Binding-site contacts:
Ligand atom C18 contacts residue SER139 of chain 1.A at 4.0 Å.
Ligand atom C14 contacts residue ALA68 of chain 1.A at 3.9 Å (hydrophobic).
Ligand atom O25 contacts residue SER139 of chain 1.A at 2.9 Å (h-bond).
Ligand atom C4 contacts residue LEU222 of chain 1.A at 3.4 Å (hydrophobic).
Ligand atom C13 contacts residue GLU70 of chain 1.A at 3.6 Å.
Ligand atom C15 contacts residue TYR211 of chain 1.A at 3.5 Å (hydrophobic).
Ligand atom C5 contacts residue SER139 of chain 1.A at 3.3 Å.
Ligand atom C2 contacts residue ALA68 of chain 1.A at 3.5 Å (hydrophobic).
Ligand atom C7 contacts residue ALA68 of chain 1.A at 3.8 Å (hydrophobic).
Ligand atom F28 contacts residue SER172 of chain 1.A at 4.0 Å.
Ligand atom O26 contacts residue LEU201 of chain 1.A at 3.6 Å.
Ligand atom C21 contacts residue LEU230 of chain 1.A at 3.9 Å (hydrophobic).
Ligand atom N22 contacts residue HIS138 of chain 1.A at 3.0 Å (h-bond).
Ligand atom C3 contacts residue LEU222 of chain 1.A at 3.6 Å (hydrophobic).
Ligand atom O24 contacts residue HIS138 of chain 1.A at 4.0 Å.
Ligand atom C13 contacts residue VAL287 of chain 1.A at 3.7 Å (hydrophobic).
Ligand atom CL29 contacts residue ALA168 of chain 1.A at 3.9 Å.
Ligand atom C5 contacts residue HIS286 of chain 1.A at 3.5 Å.
Ligand atom C1 contacts residue ALA68 of chain 1.A at 3.5 Å (hydrophobic).
Ligand atom C8 contacts residue HIS138 of chain 1.A at 3.9 Å.
Ligand atom O26 contacts residue TYR211 of chain 1.A at 3.5 Å.
Ligand atom C14 contacts residue MET140 of chain 1.A at 4.0 Å (hydrophobic).
Ligand atom CL29 contacts residue LEU165 of chain 1.A at 3.9 Å.
Ligand atom C9 contacts residue ALA68 of chain 1.A at 3.8 Å (hydrophobic).
Ligand atom C5 contacts residue HIS138 of chain 1.A at 3.9 Å.
Ligand atom C17 contacts residue LEU230 of chain 1.A at 3.9 Å (hydrophobic).
Ligand atom O24 contacts residue ARG74 of chain 1.A at 3.4 Å (salt-bridge).
Ligand atom C14 contacts residue SER139 of chain 1.A at 2.8 Å.
Ligand atom N23 contacts residue SER139 of chain 1.A at 3.0 Å (h-bond).
Ligand atom C6 contacts residue LEU231 of chain 1.A at 3.7 Å (hydrophobic).
Ligand atom O24 contacts residue GLU70 of chain 1.A at 3.2 Å (salt-bridge).
Ligand atom N22 contacts residue VAL287 of chain 1.A at 3.9 Å.
Ligand atom O25 contacts residue ALA68 of chain 1.A at 3.1 Å (h-bond).
Ligand atom O25 contacts residue MET140 of chain 1.A at 3.0 Å (h-bond).
Ligand atom O25 contacts residue GLY67 of chain 1.A at 3.9 Å.
Ligand atom O24 contacts residue VAL287 of chain 1.A at 3.4 Å.
Ligand atom C19 contacts residue SER139 of chain 1.A at 3.3 Å.
Ligand atom F28 contacts residue LEU231 of chain 1.A at 4.0 Å.
Ligand atom C13 contacts residue HIS138 of chain 1.A at 3.9 Å.
Ligand atom C7 contacts residue SER139 of chain 1.A at 3.4 Å.

Sequence of chain 1.A:
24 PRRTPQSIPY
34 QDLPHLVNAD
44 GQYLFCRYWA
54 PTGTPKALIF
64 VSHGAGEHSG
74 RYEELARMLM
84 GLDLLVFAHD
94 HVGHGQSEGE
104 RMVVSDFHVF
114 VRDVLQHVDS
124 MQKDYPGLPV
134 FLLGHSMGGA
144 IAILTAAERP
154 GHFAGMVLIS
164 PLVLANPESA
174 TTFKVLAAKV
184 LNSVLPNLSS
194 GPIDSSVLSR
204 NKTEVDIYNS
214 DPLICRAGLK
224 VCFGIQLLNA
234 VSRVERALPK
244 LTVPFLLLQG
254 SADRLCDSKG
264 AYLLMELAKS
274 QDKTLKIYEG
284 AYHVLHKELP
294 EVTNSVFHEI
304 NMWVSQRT

The small molecule below binds the protein below.
Small molecule (SMILES): O=C1COc2ccc(C(=O)N3CCC(COc4ccc(F)cc4Cl)CC3)cc2N1